Sequence of chain 1.B:
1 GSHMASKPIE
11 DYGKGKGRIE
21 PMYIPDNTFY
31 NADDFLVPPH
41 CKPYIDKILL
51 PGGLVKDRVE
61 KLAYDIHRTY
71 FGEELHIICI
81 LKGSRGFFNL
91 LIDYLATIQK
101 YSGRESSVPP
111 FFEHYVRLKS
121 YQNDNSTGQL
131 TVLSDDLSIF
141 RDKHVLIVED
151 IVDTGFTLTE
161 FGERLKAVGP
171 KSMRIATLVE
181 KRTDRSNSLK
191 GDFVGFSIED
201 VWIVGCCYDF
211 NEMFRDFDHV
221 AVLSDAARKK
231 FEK

Binding-site contacts:
Ligand atom C9 contacts residue ILE151 of chain 1.B at 4.0 Å (hydrophobic).
Ligand atom C2 contacts residue ILE203 of chain 1.B at 3.4 Å (hydrophobic).
Ligand atom C2 contacts residue ASP209 of chain 1.B at 3.9 Å.
Ligand atom C6 contacts residue LYS181 of chain 1.B at 3.8 Å.
Ligand atom C9 contacts residue PRP1 of chain 1.I at 3.4 Å.
Ligand atom O6 contacts residue TRP202 of chain 1.B at 3.5 Å.
Ligand atom C8 contacts residue TRP202 of chain 1.B at 3.7 Å (hydrophobic).
Ligand atom C4 contacts residue ILE151 of chain 1.B at 3.9 Å (hydrophobic).
Ligand atom C5 contacts residue ASP153 of chain 1.B at 4.0 Å.
Ligand atom C8 contacts residue PRP1 of chain 1.I at 3.4 Å.
Ligand atom C9 contacts residue TYR121 of chain 1.B at 3.6 Å (hydrophobic).
Ligand atom N2 contacts residue ASP209 of chain 1.B at 2.9 Å (salt-bridge).
Ligand atom C6 contacts residue ILE151 of chain 1.B at 4.0 Å (hydrophobic).
Ligand atom C8 contacts residue ASP153 of chain 1.B at 3.5 Å.
Ligand atom C2 contacts residue TRP202 of chain 1.B at 3.4 Å (hydrophobic).
Ligand atom C5 contacts residue LYS181 of chain 1.B at 4.1 Å.
Ligand atom N1 contacts residue TRP202 of chain 1.B at 3.3 Å.
Ligand atom C6 contacts residue ILE203 of chain 1.B at 3.8 Å (hydrophobic).
Ligand atom C4 contacts residue TRP202 of chain 1.B at 3.3 Å (hydrophobic).
Ligand atom N3 contacts residue TRP202 of chain 1.B at 3.3 Å.
Ligand atom O6 contacts residue LYS181 of chain 1.B at 2.9 Å (salt-bridge).
Ligand atom C9 contacts residue TRP202 of chain 1.B at 3.4 Å (hydrophobic).
Ligand atom C5 contacts residue ILE151 of chain 1.B at 4.0 Å (hydrophobic).
Ligand atom C6 contacts residue TRP202 of chain 1.B at 3.5 Å (hydrophobic).
Ligand atom C5 contacts residue TRP202 of chain 1.B at 3.4 Å (hydrophobic).
Ligand atom N2 contacts residue TRP202 of chain 1.B at 3.5 Å (h-bond).
Ligand atom N7 contacts residue TRP202 of chain 1.B at 3.4 Å.
Ligand atom N2 contacts residue TYR208 of chain 1.B at 3.4 Å.
Ligand atom N3 contacts residue ASP209 of chain 1.B at 4.3 Å.
Ligand atom C8 contacts residue ILE151 of chain 1.B at 4.2 Å (hydrophobic).
Ligand atom C8 contacts residue TYR121 of chain 1.B at 3.6 Å (hydrophobic).
Ligand atom N7 contacts residue ASP153 of chain 1.B at 2.8 Å (salt-bridge).
Ligand atom N2 contacts residue ILE203 of chain 1.B at 2.9 Å (h-bond).
Ligand atom O6 contacts residue ILE151 of chain 1.B at 3.9 Å.
Ligand atom N7 contacts residue ILE151 of chain 1.B at 4.1 Å.
Ligand atom N7 contacts residue LYS181 of chain 1.B at 3.8 Å.
Ligand atom O6 contacts residue VAL201 of chain 1.B at 3.8 Å.
Ligand atom C2 contacts residue TYR208 of chain 1.B at 4.3 Å (hydrophobic).
Ligand atom N1 contacts residue ILE203 of chain 1.B at 2.9 Å (h-bond).
Ligand atom O6 contacts residue ILE203 of chain 1.B at 3.1 Å (h-bond).

A small-molecule ligand and the protein it binds are described below.
Small molecule (SMILES): Nc1nc2cc[nH]c2c(=O)[nH]1